Binding-site contacts:
Ligand atom O5 contacts residue ASN240 of chain 2.B at 2.4 Å (h-bond).
Ligand atom C7 contacts residue ASN240 of chain 2.B at 3.5 Å.
Ligand atom N2 contacts residue ILE238 of chain 2.B at 4.4 Å.
Ligand atom C4 contacts residue ASN240 of chain 2.B at 4.2 Å.
Ligand atom C3 contacts residue ASN240 of chain 2.B at 3.7 Å.
Ligand atom C2 contacts residue ASN240 of chain 2.B at 2.4 Å.
Ligand atom N2 contacts residue ASN240 of chain 2.B at 2.8 Å (h-bond).
Ligand atom C5 contacts residue ASN240 of chain 2.B at 3.7 Å.
Ligand atom O7 contacts residue ILE238 of chain 2.B at 3.9 Å.
Ligand atom C8 contacts residue ASN240 of chain 2.B at 4.0 Å.
Ligand atom C1 contacts residue ASN240 of chain 2.B at 1.4 Å.
Ligand atom O7 contacts residue ASN240 of chain 2.B at 4.3 Å.

Sequence of chain 2.B:
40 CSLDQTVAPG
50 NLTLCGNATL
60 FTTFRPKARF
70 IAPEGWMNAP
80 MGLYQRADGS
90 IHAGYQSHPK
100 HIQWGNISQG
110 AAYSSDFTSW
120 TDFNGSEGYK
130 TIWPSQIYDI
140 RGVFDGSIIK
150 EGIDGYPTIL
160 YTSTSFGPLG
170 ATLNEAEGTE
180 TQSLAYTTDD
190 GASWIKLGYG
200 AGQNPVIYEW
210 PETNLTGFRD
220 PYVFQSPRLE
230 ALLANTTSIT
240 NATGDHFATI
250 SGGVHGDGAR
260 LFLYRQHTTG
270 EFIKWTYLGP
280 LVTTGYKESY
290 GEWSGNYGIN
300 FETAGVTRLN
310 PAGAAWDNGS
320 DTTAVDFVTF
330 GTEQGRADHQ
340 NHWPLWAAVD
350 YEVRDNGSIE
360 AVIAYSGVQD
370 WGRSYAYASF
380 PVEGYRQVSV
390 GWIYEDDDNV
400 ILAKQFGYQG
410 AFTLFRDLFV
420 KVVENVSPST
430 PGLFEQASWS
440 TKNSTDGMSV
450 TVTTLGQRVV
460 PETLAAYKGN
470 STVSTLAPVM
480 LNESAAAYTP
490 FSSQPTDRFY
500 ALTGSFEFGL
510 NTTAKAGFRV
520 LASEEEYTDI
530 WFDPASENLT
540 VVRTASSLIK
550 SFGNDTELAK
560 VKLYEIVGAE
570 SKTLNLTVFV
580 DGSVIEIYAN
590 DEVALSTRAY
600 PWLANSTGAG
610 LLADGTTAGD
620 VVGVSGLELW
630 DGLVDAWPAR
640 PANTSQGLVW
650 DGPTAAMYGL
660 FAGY

A small-molecule ligand and the protein it binds are described below.
Small molecule (SMILES): CC(=O)N[C@@H]1[C@@H](O)[C@H](O)[C@@H](CO)O[C@H]1O